Binding-site contacts:
Ligand atom C5 contacts residue TRP16 of chain 1.A at 4.2 Å (hydrophobic).
Ligand atom O3 contacts residue CD1 of chain 1.C at 2.4 Å.
Ligand atom O4 contacts residue CD1 of chain 1.C at 2.5 Å.
Ligand atom C3 contacts residue CD1 of chain 1.C at 3.2 Å.
Ligand atom O5 contacts residue TRP137 of chain 1.A at 3.5 Å.
Ligand atom O2 contacts residue PHE26 of chain 3.A at 3.5 Å.
Ligand atom C3 contacts residue ASP287 of chain 1.A at 3.1 Å.
Ligand atom O5 contacts residue PHE94 of chain 1.A at 3.7 Å.
Ligand atom C1 contacts residue PHE94 of chain 1.A at 3.6 Å (hydrophobic).
Ligand atom O6 contacts residue TRP137 of chain 1.A at 2.9 Å.
Ligand atom O3 contacts residue GLU181 of chain 1.A at 3.1 Å (salt-bridge).
Ligand atom C4 contacts residue ASP287 of chain 1.A at 3.9 Å.
Ligand atom O1 contacts residue HIS54 of chain 1.A at 3.2 Å.
Ligand atom C3 contacts residue GLU181 of chain 1.A at 4.0 Å.
Ligand atom C1 contacts residue TRP137 of chain 1.A at 3.5 Å (hydrophobic).
Ligand atom O6 contacts residue VAL135 of chain 1.A at 3.3 Å.
Ligand atom C1 contacts residue HIS54 of chain 1.A at 3.5 Å.
Ligand atom O2 contacts residue TRP137 of chain 1.A at 3.8 Å.
Ligand atom O4 contacts residue ASP245 of chain 1.A at 3.2 Å (salt-bridge).
Ligand atom O3 contacts residue HIS220 of chain 1.A at 3.4 Å.
Ligand atom O6 contacts residue THR90 of chain 1.A at 3.9 Å.
Ligand atom O1 contacts residue PHE94 of chain 1.A at 4.1 Å.
Ligand atom C6 contacts residue THR90 of chain 1.A at 3.6 Å.
Ligand atom C2 contacts residue TRP137 of chain 1.A at 3.3 Å (hydrophobic).
Ligand atom C6 contacts residue TRP137 of chain 1.A at 3.9 Å (hydrophobic).
Ligand atom C4 contacts residue GLU181 of chain 1.A at 3.3 Å.
Ligand atom C4 contacts residue CD1 of chain 1.C at 3.4 Å.
Ligand atom O5 contacts residue HIS54 of chain 1.A at 2.7 Å (h-bond).
Ligand atom O4 contacts residue GLU181 of chain 1.A at 2.6 Å (salt-bridge).
Ligand atom C6 contacts residue GLU181 of chain 1.A at 4.2 Å.
Ligand atom O1 contacts residue TRP16 of chain 1.A at 3.6 Å (h-bond).
Ligand atom C4 contacts residue TRP137 of chain 1.A at 4.0 Å (hydrophobic).
Ligand atom O3 contacts residue GLU217 of chain 1.A at 3.4 Å (salt-bridge).
Ligand atom C6 contacts residue VAL135 of chain 1.A at 4.2 Å (hydrophobic).
Ligand atom C6 contacts residue HIS54 of chain 1.A at 3.3 Å.
Ligand atom O3 contacts residue ASP287 of chain 1.A at 2.9 Å (salt-bridge).
Ligand atom O4 contacts residue ASP287 of chain 1.A at 3.2 Å (salt-bridge).
Ligand atom C5 contacts residue HIS54 of chain 1.A at 3.2 Å.
Ligand atom C5 contacts residue TRP137 of chain 1.A at 4.3 Å (hydrophobic).
Ligand atom O6 contacts residue GLU181 of chain 1.A at 3.1 Å (salt-bridge).

Sequence of chain 3.A:
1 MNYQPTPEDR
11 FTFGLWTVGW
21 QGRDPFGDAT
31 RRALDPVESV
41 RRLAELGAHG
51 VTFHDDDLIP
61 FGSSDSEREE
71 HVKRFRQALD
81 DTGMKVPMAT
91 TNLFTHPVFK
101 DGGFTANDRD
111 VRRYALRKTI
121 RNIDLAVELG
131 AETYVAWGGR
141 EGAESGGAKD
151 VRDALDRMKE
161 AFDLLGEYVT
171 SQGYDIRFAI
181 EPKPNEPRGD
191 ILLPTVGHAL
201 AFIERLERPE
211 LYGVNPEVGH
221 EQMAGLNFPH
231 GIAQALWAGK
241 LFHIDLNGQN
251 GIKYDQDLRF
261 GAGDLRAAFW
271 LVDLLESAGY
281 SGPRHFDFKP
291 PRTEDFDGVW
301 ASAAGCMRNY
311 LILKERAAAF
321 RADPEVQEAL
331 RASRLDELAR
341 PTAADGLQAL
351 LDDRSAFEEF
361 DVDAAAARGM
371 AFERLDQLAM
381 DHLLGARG

Sequence of chain 1.A:
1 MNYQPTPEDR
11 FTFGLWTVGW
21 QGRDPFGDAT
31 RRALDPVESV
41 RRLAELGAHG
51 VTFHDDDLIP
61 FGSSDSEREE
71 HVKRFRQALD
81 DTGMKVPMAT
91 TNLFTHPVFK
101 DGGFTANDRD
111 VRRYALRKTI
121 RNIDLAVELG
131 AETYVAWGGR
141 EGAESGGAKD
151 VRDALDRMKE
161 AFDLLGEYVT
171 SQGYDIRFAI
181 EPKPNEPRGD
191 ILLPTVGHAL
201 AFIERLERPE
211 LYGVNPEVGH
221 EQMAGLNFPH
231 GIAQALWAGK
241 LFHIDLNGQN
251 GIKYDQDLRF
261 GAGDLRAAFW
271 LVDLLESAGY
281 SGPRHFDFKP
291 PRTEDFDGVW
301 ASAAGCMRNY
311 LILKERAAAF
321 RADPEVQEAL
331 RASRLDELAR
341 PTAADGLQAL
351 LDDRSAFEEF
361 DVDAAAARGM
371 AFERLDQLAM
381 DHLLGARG

A protein and the small-molecule ligand that binds it are described below.
Small molecule (SMILES): OC[C@H]1O[C@H](O)[C@H](O)[C@@H](O)[C@@H]1O